Sequence of chain 1.U:
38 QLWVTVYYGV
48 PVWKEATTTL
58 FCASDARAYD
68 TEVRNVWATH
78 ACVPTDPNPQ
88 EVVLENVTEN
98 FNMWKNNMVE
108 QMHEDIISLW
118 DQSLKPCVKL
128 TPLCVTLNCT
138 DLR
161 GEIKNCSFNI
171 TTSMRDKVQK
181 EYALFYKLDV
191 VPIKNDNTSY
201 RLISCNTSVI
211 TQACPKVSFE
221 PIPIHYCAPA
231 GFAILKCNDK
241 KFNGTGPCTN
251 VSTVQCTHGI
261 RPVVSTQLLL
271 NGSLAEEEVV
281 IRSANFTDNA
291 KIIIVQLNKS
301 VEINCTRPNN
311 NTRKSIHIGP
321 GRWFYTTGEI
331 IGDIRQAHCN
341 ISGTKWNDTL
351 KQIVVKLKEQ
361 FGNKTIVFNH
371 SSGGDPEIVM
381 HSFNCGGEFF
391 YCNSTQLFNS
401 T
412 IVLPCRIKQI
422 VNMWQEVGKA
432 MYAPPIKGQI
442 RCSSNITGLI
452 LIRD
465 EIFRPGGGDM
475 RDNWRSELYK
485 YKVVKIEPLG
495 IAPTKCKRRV

Binding-site contacts:
Ligand atom C3 contacts residue TYR49 of chain 1.X at 3.8 Å (hydrophobic).
Ligand atom C6 contacts residue SER51 of chain 1.X at 3.6 Å.
Ligand atom O7 contacts residue ASN93 of chain 1.U at 3.9 Å.
Ligand atom C5 contacts residue ASN93 of chain 1.U at 3.7 Å.
Ligand atom C8 contacts residue GLY16 of chain 1.V at 4.0 Å.
Ligand atom C2 contacts residue GLY16 of chain 1.V at 3.7 Å.
Ligand atom N2 contacts residue GLY16 of chain 1.V at 3.0 Å (h-bond).
Ligand atom C1 contacts residue ALA15 of chain 1.V at 4.1 Å (hydrophobic).
Ligand atom N2 contacts residue ASN93 of chain 1.U at 2.9 Å (h-bond).
Ligand atom C6 contacts residue TYR49 of chain 1.X at 3.9 Å (hydrophobic).
Ligand atom C4 contacts residue ASN93 of chain 1.U at 4.3 Å.
Ligand atom O5 contacts residue ASN93 of chain 1.U at 2.4 Å (h-bond).
Ligand atom O6 contacts residue TYR48 of chain 1.X at 3.0 Å (h-bond).
Ligand atom C5 contacts residue TYR102 of chain 1.W at 4.2 Å (hydrophobic).
Ligand atom C2 contacts residue ASN93 of chain 1.U at 2.5 Å.
Ligand atom O6 contacts residue SER51 of chain 1.X at 4.1 Å.
Ligand atom C8 contacts residue ASN113 of chain 1.V at 3.8 Å.
Ligand atom C7 contacts residue GLU92 of chain 1.U at 4.2 Å.
Ligand atom C3 contacts residue ASN93 of chain 1.U at 3.8 Å.
Ligand atom C6 contacts residue ASN30 of chain 1.X at 4.4 Å.
Ligand atom O3 contacts residue TYR102 of chain 1.W at 3.5 Å.
Ligand atom C8 contacts residue THR18 of chain 1.V at 3.7 Å.
Ligand atom C7 contacts residue GLY16 of chain 1.V at 4.0 Å.
Ligand atom O5 contacts residue SER51 of chain 1.X at 4.2 Å.
Ligand atom O7 contacts residue TYR102 of chain 1.W at 4.0 Å.
Ligand atom C1 contacts residue TYR49 of chain 1.X at 3.9 Å (hydrophobic).
Ligand atom O3 contacts residue TYR49 of chain 1.X at 4.1 Å.
Ligand atom O2 contacts residue THR52 of chain 1.X at 4.3 Å.
Ligand atom C6 contacts residue TYR48 of chain 1.X at 4.1 Å (hydrophobic).
Ligand atom C6 contacts residue TYR102 of chain 1.W at 3.6 Å (hydrophobic).
Ligand atom O3 contacts residue ARG29 of chain 1.X at 4.4 Å.
Ligand atom C7 contacts residue ASN93 of chain 1.U at 3.6 Å.
Ligand atom C8 contacts residue GLU92 of chain 1.U at 3.6 Å.
Ligand atom O4 contacts residue TYR49 of chain 1.X at 4.3 Å.
Ligand atom C2 contacts residue TYR49 of chain 1.X at 3.6 Å (hydrophobic).
Ligand atom O5 contacts residue ALA15 of chain 1.V at 4.3 Å.
Ligand atom O6 contacts residue TYR102 of chain 1.W at 3.9 Å.
Ligand atom C3 contacts residue ARG29 of chain 1.X at 4.4 Å.
Ligand atom C8 contacts residue ASN114 of chain 1.V at 4.4 Å.
Ligand atom C1 contacts residue ASN93 of chain 1.U at 1.5 Å.

Sequence of chain 1.V:
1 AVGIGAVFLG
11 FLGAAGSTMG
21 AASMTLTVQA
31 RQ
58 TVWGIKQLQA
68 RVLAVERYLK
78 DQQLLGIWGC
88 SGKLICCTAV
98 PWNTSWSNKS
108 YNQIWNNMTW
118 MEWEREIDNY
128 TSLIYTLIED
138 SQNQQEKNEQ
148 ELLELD

Sequence of chain 1.X:
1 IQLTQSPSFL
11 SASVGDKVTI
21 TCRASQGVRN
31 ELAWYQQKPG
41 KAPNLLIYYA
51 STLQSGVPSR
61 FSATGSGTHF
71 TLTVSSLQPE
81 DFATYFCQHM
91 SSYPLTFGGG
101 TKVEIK

This small molecule binds to this protein.
Small molecule (SMILES): CC(=O)N[C@H]1[C@H](O[C@H]2[C@H](O)[C@@H](NC(C)=O)CO[C@@H]2CO)O[C@H](CO)[C@@H](O[C@@H]2O[C@H](CO[C@H]3O[C@H](CO)[C@@H](O)[C@H](O)[C@@H]3O)[C@@H](O)[C@H](O[C@H]3O[C@H](CO)[C@@H](O)[C@H](O)[C@@H]3O)[C@@H]2O)[C@@H]1O

Sequence of chain 1.W:
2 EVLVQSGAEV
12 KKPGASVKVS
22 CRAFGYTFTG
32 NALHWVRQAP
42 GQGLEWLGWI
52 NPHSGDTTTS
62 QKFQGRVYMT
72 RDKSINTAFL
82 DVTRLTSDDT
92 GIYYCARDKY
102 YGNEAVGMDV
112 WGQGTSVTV